Sequence of chain 1.A:
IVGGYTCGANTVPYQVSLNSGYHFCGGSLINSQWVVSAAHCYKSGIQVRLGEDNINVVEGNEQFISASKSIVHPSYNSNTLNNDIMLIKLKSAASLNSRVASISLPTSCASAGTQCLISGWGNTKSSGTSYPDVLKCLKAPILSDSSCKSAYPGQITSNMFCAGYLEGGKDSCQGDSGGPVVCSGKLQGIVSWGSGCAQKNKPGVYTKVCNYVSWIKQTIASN

Binding-site contacts:
Ligand atom C5 contacts residue VAL191 of chain 1.A at 3.9 Å (hydrophobic).
Ligand atom C9 contacts residue GLY196 of chain 1.A at 3.6 Å.
Ligand atom C4 contacts residue TRP193 of chain 1.A at 3.7 Å (hydrophobic).
Ligand atom C17 contacts residue GLY194 of chain 1.A at 3.6 Å.
Ligand atom C2 contacts residue TRP193 of chain 1.A at 3.8 Å (hydrophobic).
Ligand atom C4 contacts residue GLY194 of chain 1.A at 3.8 Å.
Ligand atom N1 contacts residue ASP171 of chain 1.A at 2.9 Å (salt-bridge).
Ligand atom C5 contacts residue CYS173 of chain 1.A at 3.9 Å (hydrophobic).
Ligand atom C2 contacts residue GLY196 of chain 1.A at 3.9 Å.
Ligand atom C2 contacts residue SER172 of chain 1.A at 3.2 Å.
Ligand atom N1 contacts residue SER172 of chain 1.A at 3.4 Å (h-bond).
Ligand atom C20 contacts residue LEU81 of chain 1.A at 3.7 Å (hydrophobic).
Ligand atom C8 contacts residue GLY194 of chain 1.A at 3.9 Å.
Ligand atom C13 contacts residue GLN174 of chain 1.A at 3.5 Å.
Ligand atom N1 contacts residue GLY194 of chain 1.A at 3.8 Å.
Ligand atom N2 contacts residue ASP171 of chain 1.A at 3.0 Å (salt-bridge).
Ligand atom C2 contacts residue ASP171 of chain 1.A at 3.6 Å.
Ligand atom N2 contacts residue SER172 of chain 1.A at 2.8 Å (h-bond).
Ligand atom C19 contacts residue TRP193 of chain 1.A at 3.8 Å (hydrophobic).
Ligand atom N32 contacts residue GLN155 of chain 1.A at 2.8 Å (h-bond).
Ligand atom C29 contacts residue TRP193 of chain 1.A at 3.7 Å (hydrophobic).
Ligand atom N2 contacts residue TRP193 of chain 1.A at 3.8 Å.
Ligand atom C31 contacts residue GLN155 of chain 1.A at 3.8 Å.
Ligand atom C10 contacts residue SER177 of chain 1.A at 3.4 Å.
Ligand atom C9 contacts residue TRP193 of chain 1.A at 3.8 Å (hydrophobic).
Ligand atom C6 contacts residue CYS173 of chain 1.A at 3.7 Å (hydrophobic).
Ligand atom C27 contacts residue ASN79 of chain 1.A at 3.9 Å.
Ligand atom C12 contacts residue GLN174 of chain 1.A at 3.8 Å.
Ligand atom C30 contacts residue TRP193 of chain 1.A at 3.8 Å (hydrophobic).
Ligand atom C6 contacts residue VAL191 of chain 1.A at 3.9 Å (hydrophobic).
Ligand atom C30 contacts residue THR80 of chain 1.A at 3.8 Å.
Ligand atom N1 contacts residue GLY196 of chain 1.A at 2.8 Å (h-bond).
Ligand atom O25 contacts residue TRP193 of chain 1.A at 3.5 Å.
Ligand atom C29 contacts residue GLN155 of chain 1.A at 3.4 Å.
Ligand atom N2 contacts residue GLY204 of chain 1.A at 3.3 Å.
Ligand atom C18 contacts residue GLY194 of chain 1.A at 3.5 Å.
Ligand atom C9 contacts residue GLY194 of chain 1.A at 3.4 Å.
Ligand atom C11 contacts residue GLN174 of chain 1.A at 3.6 Å.
Ligand atom N1 contacts residue CYS197 of chain 1.A at 3.8 Å.
Ligand atom C12 contacts residue GLY194 of chain 1.A at 3.7 Å.

The small molecule below binds the protein below.
Small molecule (SMILES): [H]/N=C(\N)c1ccc2ccc(C[C@H](C(=O)O)c3ccc(O[C@H]4CCN(/C(C)=N/[H])C4)cc3)cc2c1